Sequence of chain 1.A:
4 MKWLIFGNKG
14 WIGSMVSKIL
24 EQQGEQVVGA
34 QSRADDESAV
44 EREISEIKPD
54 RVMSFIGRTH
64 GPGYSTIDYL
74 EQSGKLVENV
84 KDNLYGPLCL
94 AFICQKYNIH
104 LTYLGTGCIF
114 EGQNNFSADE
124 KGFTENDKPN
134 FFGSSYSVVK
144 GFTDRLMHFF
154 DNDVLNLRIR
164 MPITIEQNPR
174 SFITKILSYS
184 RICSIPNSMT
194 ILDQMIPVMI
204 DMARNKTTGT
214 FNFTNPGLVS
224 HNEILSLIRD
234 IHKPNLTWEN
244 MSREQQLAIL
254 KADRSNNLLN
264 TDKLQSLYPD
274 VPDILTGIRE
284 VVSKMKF

The small molecule below binds the protein below.
Small molecule (SMILES): C[C@@H]1O[C@H](OP(=O)(O)OP(=O)(O)OC[C@H]2O[C@@H](n3ccc(=O)[nH]c3=O)[C@H](O)[C@@H]2O)[C@H](O)[C@H](O)[C@H]1O

Binding-site contacts:
Ligand atom O2' contacts residue MET164 of chain 1.A at 3.3 Å (h-bond).
Ligand atom O4' contacts residue TYR139 of chain 1.A at 2.8 Å (h-bond).
Ligand atom O4' contacts residue THR109 of chain 1.A at 2.8 Å (h-bond).
Ligand atom O4 contacts residue ARG184 of chain 1.A at 3.5 Å (salt-bridge).
Ligand atom O3B contacts residue LYS178 of chain 1.A at 3.6 Å (salt-bridge).
Ligand atom O2A contacts residue LYS178 of chain 1.A at 3.0 Å (salt-bridge).
Ligand atom O2C contacts residue GLN249 of chain 1.A at 2.6 Å (h-bond).
Ligand atom C5' contacts residue TYR139 of chain 1.A at 3.4 Å (hydrophobic).
Ligand atom O1A contacts residue ARG257 of chain 1.A at 2.8 Å (salt-bridge).
Ligand atom O2A contacts residue TYR182 of chain 1.A at 2.4 Å (h-bond).
Ligand atom C4 contacts residue ARG184 of chain 1.A at 3.6 Å.
Ligand atom C6' contacts residue NAP1 of chain 1.D at 3.3 Å.
Ligand atom O3' contacts residue ARG163 of chain 1.A at 3.4 Å.
Ligand atom C2 contacts residue GLN249 of chain 1.A at 3.4 Å.
Ligand atom O3C contacts residue HIS224 of chain 1.A at 2.8 Å (h-bond).
Ligand atom C5 contacts residue TYR182 of chain 1.A at 3.5 Å (hydrophobic).
Ligand atom O3A contacts residue LYS178 of chain 1.A at 2.8 Å (salt-bridge).
Ligand atom O1B contacts residue ARG257 of chain 1.A at 3.1 Å (salt-bridge).
Ligand atom C4 contacts residue TYR182 of chain 1.A at 3.6 Å (hydrophobic).
Ligand atom O2B contacts residue ILE70 of chain 1.A at 3.0 Å (h-bond).
Ligand atom N3 contacts residue ARG184 of chain 1.A at 2.8 Å (salt-bridge).
Ligand atom O1A contacts residue THR69 of chain 1.A at 3.4 Å.
Ligand atom O3' contacts residue CYS111 of chain 1.A at 3.0 Å (h-bond).
Ligand atom N3 contacts residue MET244 of chain 1.A at 3.5 Å.
Ligand atom N1 contacts residue GLN249 of chain 1.A at 3.2 Å (h-bond).
Ligand atom O4C contacts residue TYR182 of chain 1.A at 3.5 Å.
Ligand atom C1C contacts residue GLN249 of chain 1.A at 3.5 Å.
Ligand atom C6' contacts residue TYR139 of chain 1.A at 3.3 Å (hydrophobic).
Ligand atom C6 contacts residue GLN249 of chain 1.A at 3.5 Å.
Ligand atom N3 contacts residue TYR182 of chain 1.A at 3.6 Å.
Ligand atom O2 contacts residue ILE185 of chain 1.A at 3.4 Å.
Ligand atom O2' contacts residue PRO165 of chain 1.A at 3.6 Å.
Ligand atom N1 contacts residue TYR182 of chain 1.A at 3.6 Å.
Ligand atom C3' contacts residue CYS111 of chain 1.A at 3.5 Å (hydrophobic).
Ligand atom C6' contacts residue THR62 of chain 1.A at 3.5 Å.
Ligand atom O3' contacts residue MET164 of chain 1.A at 2.9 Å (h-bond).
Ligand atom O2B contacts residue THR69 of chain 1.A at 3.5 Å.
Ligand atom C6 contacts residue TYR182 of chain 1.A at 3.4 Å (hydrophobic).
Ligand atom O2 contacts residue CYS186 of chain 1.A at 2.9 Å (h-bond).
Ligand atom C2C contacts residue GLN249 of chain 1.A at 3.3 Å.